Binding-site contacts:
Ligand atom C1 contacts residue THR414 of chain 2.A at 4.1 Å.
Ligand atom O5 contacts residue SER436 of chain 2.A at 4.3 Å.
Ligand atom C2 contacts residue SER436 of chain 2.A at 3.6 Å.
Ligand atom C8 contacts residue CYS374 of chain 2.A at 4.3 Å (hydrophobic).
Ligand atom N2 contacts residue SER436 of chain 2.A at 4.1 Å.
Ligand atom C6 contacts residue ASN412 of chain 2.A at 4.4 Å.
Ligand atom N2 contacts residue THR414 of chain 2.A at 3.3 Å (h-bond).
Ligand atom C7 contacts residue ASN412 of chain 2.A at 4.5 Å.
Ligand atom C2 contacts residue THR414 of chain 2.A at 3.8 Å.
Ligand atom C5 contacts residue ASN412 of chain 2.A at 3.5 Å.
Ligand atom O5 contacts residue ASN412 of chain 2.A at 2.3 Å (h-bond).
Ligand atom C1 contacts residue SER436 of chain 2.A at 4.0 Å.
Ligand atom C8 contacts residue THR414 of chain 2.A at 4.4 Å.
Ligand atom C3 contacts residue ASN412 of chain 2.A at 4.0 Å.
Ligand atom O6 contacts residue ASN412 of chain 2.A at 4.1 Å.
Ligand atom C1 contacts residue ASN412 of chain 2.A at 1.5 Å.
Ligand atom N2 contacts residue ASN412 of chain 2.A at 3.4 Å (h-bond).
Ligand atom C2 contacts residue ASN412 of chain 2.A at 2.9 Å.
Ligand atom C7 contacts residue THR414 of chain 2.A at 4.2 Å.
Ligand atom C4 contacts residue ASN412 of chain 2.A at 4.3 Å.

Sequence of chain 2.A:
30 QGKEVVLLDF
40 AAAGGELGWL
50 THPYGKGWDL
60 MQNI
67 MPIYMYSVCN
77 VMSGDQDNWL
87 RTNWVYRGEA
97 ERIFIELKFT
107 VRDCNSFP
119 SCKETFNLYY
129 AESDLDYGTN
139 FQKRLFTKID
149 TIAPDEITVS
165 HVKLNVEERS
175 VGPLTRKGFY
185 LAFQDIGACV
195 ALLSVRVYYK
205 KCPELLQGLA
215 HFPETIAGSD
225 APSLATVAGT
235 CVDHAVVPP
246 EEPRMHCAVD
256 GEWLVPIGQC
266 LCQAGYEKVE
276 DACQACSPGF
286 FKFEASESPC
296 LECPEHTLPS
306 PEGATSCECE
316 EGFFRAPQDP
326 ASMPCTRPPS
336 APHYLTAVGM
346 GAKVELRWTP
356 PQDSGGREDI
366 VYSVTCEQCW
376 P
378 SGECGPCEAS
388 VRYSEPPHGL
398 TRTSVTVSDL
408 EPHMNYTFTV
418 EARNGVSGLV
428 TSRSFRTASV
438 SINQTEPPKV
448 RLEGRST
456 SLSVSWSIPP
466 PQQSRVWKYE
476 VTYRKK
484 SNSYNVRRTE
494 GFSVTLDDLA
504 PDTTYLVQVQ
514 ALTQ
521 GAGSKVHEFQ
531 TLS

The protein below binds the small molecule below.
Small molecule (SMILES): CC(=O)N[C@@H]1[C@@H](O)[C@H](O)[C@@H](CO)O[C@H]1O